This protein binds this small molecule.
Small molecule (SMILES): C[C@H](NC(=O)CN)C(=O)N[C@@H](CC1=CN=C2C=CC=CC12)C(=O)O

Sequence of chain 2.C:
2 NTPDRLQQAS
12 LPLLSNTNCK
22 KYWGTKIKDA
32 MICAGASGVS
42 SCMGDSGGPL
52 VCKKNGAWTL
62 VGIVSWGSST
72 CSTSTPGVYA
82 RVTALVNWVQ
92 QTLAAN

Binding-site contacts:
Ligand atom N contacts residue SER66 of chain 2.C at 3.0 Å (h-bond).
Ligand atom CZ3 contacts residue SER42 of chain 2.C at 3.6 Å.
Ligand atom CZ2 contacts residue SER42 of chain 2.C at 3.5 Å.
Ligand atom CH2 contacts residue SER41 of chain 2.C at 3.6 Å.
Ligand atom CZ3 contacts residue GLY78 of chain 2.C at 3.4 Å.
Ligand atom NE1 contacts residue CYS72 of chain 2.C at 3.8 Å.
Ligand atom O contacts residue ASP46 of chain 2.C at 3.4 Å (salt-bridge).
Ligand atom C contacts residue SER47 of chain 2.C at 2.0 Å.
Ligand atom CD2 contacts residue TRP67 of chain 2.C at 3.6 Å (hydrophobic).
Ligand atom CZ2 contacts residue GLY68 of chain 2.C at 3.3 Å.
Ligand atom CE2 contacts residue GLY68 of chain 2.C at 3.6 Å.
Ligand atom CB contacts residue HIS42 of chain 2.B at 3.6 Å.
Ligand atom CA contacts residue SER47 of chain 2.C at 2.7 Å.
Ligand atom CH2 contacts residue SER42 of chain 2.C at 3.6 Å.
Ligand atom CH2 contacts residue GLY78 of chain 2.C at 3.4 Å.
Ligand atom OXT contacts residue SER47 of chain 2.C at 2.3 Å (h-bond).
Ligand atom O contacts residue GLY45 of chain 2.C at 3.0 Å (h-bond).
Ligand atom CD1 contacts residue MET44 of chain 2.C at 3.8 Å (hydrophobic).
Ligand atom O contacts residue MET44 of chain 2.C at 3.6 Å.
Ligand atom CB contacts residue SER66 of chain 2.C at 3.8 Å.
Ligand atom CZ2 contacts residue SER41 of chain 2.C at 3.7 Å.
Ligand atom O contacts residue CYS43 of chain 2.C at 3.4 Å (h-bond).
Ligand atom OXT contacts residue HIS42 of chain 2.B at 3.1 Å (h-bond).
Ligand atom CE3 contacts residue TRP67 of chain 2.C at 3.4 Å (hydrophobic).
Ligand atom CD1 contacts residue CYS43 of chain 2.C at 3.8 Å (hydrophobic).
Ligand atom O contacts residue SER47 of chain 2.C at 2.2 Å (h-bond).
Ligand atom CB contacts residue SER47 of chain 2.C at 3.0 Å.
Ligand atom CD2 contacts residue GLY68 of chain 2.C at 3.7 Å.
Ligand atom NE1 contacts residue SER69 of chain 2.C at 3.1 Å (h-bond).
Ligand atom N contacts residue GLY68 of chain 2.C at 2.9 Å (h-bond).
Ligand atom CZ3 contacts residue TRP67 of chain 2.C at 3.3 Å (hydrophobic).
Ligand atom CB contacts residue CYS43 of chain 2.C at 3.6 Å (hydrophobic).
Ligand atom O contacts residue GLY68 of chain 2.C at 3.1 Å (h-bond).
Ligand atom N contacts residue SER47 of chain 2.C at 3.0 Å (h-bond).
Ligand atom CE3 contacts residue SER42 of chain 2.C at 3.5 Å.
Ligand atom CZ2 contacts residue SER69 of chain 2.C at 3.4 Å.
Ligand atom CH2 contacts residue GLY68 of chain 2.C at 3.5 Å.
Ligand atom CE2 contacts residue SER69 of chain 2.C at 3.7 Å.
Ligand atom CE2 contacts residue SER42 of chain 2.C at 3.6 Å.
Ligand atom O contacts residue TRP67 of chain 2.C at 3.3 Å.

Sequence of chain 2.B:
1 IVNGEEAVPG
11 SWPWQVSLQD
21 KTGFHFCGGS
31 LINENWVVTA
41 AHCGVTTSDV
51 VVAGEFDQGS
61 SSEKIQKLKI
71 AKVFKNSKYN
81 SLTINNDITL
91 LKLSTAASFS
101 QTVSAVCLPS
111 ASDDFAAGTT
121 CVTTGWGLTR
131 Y